Binding-site contacts:
Ligand atom C4 contacts residue ASN47 of chain 13.F at 4.2 Å.
Ligand atom C1 contacts residue ASN47 of chain 13.F at 1.4 Å.
Ligand atom C6 contacts residue ASN47 of chain 13.F at 4.0 Å.
Ligand atom O5 contacts residue ASN47 of chain 13.F at 2.2 Å (h-bond).
Ligand atom C3 contacts residue ASN47 of chain 13.F at 3.9 Å.
Ligand atom C5 contacts residue ASN47 of chain 13.F at 3.4 Å.
Ligand atom C2 contacts residue ASN47 of chain 13.F at 2.6 Å.
Ligand atom O7 contacts residue ASN47 of chain 13.F at 3.9 Å.
Ligand atom C7 contacts residue ASN47 of chain 13.F at 3.8 Å.
Ligand atom N2 contacts residue ASN47 of chain 13.F at 3.2 Å (h-bond).

Sequence of chain 13.F:
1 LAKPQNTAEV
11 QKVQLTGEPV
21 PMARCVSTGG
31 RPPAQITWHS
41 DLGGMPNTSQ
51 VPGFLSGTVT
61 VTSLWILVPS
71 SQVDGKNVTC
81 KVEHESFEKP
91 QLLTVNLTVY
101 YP

This small molecule binds to this protein.
Small molecule (SMILES): CC(=O)N[C@H]1[C@H](O[C@H]2[C@H](O)[C@@H](NC(C)=O)CO[C@@H]2CO)O[C@H](CO)[C@@H](O)[C@@H]1O